This small molecule binds to this protein.
Small molecule (SMILES): Cc1cn([C@H]2C[C@H](O[P](=O)(O)OC[C@H]3O[C@@H](n4ccc(N)nc4=O)C[C@@H]3O[P](=O)(O)OC[C@H]3O[C@@H](n4cnc5c(=O)nc(N)[nH]c54)C[C@@H]3O[P](=O)(O)OC[C@H]3O[C@@H](n4cnc5c(=O)nc(N)[nH]c54)C[C@@H]3O)[C@@H](CO[P](=O)(O)O[C@H]3C[C@H](n4cnc5c(=O)nc(N)[nH]c54)O[C@@H]3COP(=O)(O)O)O2)c(=O)[nH]c1=O

Sequence of chain 1.D:
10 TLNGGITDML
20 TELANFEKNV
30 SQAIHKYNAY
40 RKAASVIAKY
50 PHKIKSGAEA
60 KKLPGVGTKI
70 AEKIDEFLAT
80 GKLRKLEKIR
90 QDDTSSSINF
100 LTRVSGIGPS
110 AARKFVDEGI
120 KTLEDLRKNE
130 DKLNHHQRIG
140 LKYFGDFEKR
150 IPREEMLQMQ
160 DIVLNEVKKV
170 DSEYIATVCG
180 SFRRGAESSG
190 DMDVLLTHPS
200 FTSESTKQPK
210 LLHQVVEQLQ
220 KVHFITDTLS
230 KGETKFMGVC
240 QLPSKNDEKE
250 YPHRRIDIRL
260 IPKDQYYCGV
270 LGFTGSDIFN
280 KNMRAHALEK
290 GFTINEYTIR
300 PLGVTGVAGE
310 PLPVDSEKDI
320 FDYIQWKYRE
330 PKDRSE

Binding-site contacts:
Ligand atom P contacts residue LYS35 of chain 1.D at 3.6 Å.
Ligand atom C4' contacts residue GLY64 of chain 1.D at 3.0 Å.
Ligand atom O4 contacts residue EDO1 of chain 1.E at 3.7 Å.
Ligand atom OP2 contacts residue VAL65 of chain 1.D at 3.8 Å.
Ligand atom OP1 contacts residue VAL65 of chain 1.D at 3.5 Å (h-bond).
Ligand atom OP2 contacts residue EDO1 of chain 1.G at 3.1 Å (h-bond).
Ligand atom C3' contacts residue GLY64 of chain 1.D at 3.8 Å.
Ligand atom OP1 contacts residue LYS68 of chain 1.D at 3.0 Å (salt-bridge).
Ligand atom OP1 contacts residue LEU62 of chain 1.D at 3.7 Å.
Ligand atom C5' contacts residue GLY64 of chain 1.D at 3.1 Å.
Ligand atom P contacts residue ILE69 of chain 1.D at 3.8 Å.
Ligand atom OP1 contacts residue GLY64 of chain 1.D at 2.9 Å (h-bond).
Ligand atom OP1 contacts residue NA1 of chain 1.I at 2.5 Å (h-bond).
Ligand atom OP2 contacts residue NA1 of chain 1.I at 3.8 Å.
Ligand atom OP1 contacts residue PRO63 of chain 1.D at 3.6 Å.
Ligand atom OP2 contacts residue LYS68 of chain 1.D at 3.2 Å.
Ligand atom OP1 contacts residue ILE69 of chain 1.D at 2.8 Å (h-bond).
Ligand atom P contacts residue LYS68 of chain 1.D at 3.8 Å.
Ligand atom O4' contacts residue ALA38 of chain 1.D at 3.4 Å.
Ligand atom O3' contacts residue ILE69 of chain 1.D at 3.6 Å.
Ligand atom OP2 contacts residue LYS35 of chain 1.D at 3.7 Å.
Ligand atom OP3 contacts residue EDO1 of chain 1.G at 3.5 Å (h-bond).
Ligand atom O3' contacts residue GLY64 of chain 1.D at 3.4 Å.
Ligand atom C3' contacts residue GLY66 of chain 1.D at 3.8 Å.
Ligand atom OP3 contacts residue LYS35 of chain 1.D at 2.6 Å (salt-bridge).
Ligand atom O5' contacts residue GLY66 of chain 1.D at 3.5 Å.
Ligand atom N3 contacts residue ALA38 of chain 1.D at 3.5 Å.
Ligand atom OP1 contacts residue LYS68 of chain 1.D at 3.5 Å (salt-bridge).
Ligand atom O3' contacts residue VAL65 of chain 1.D at 3.9 Å.
Ligand atom P contacts residue GLY64 of chain 1.D at 3.8 Å.
Ligand atom OP1 contacts residue GLY66 of chain 1.D at 2.9 Å (h-bond).
Ligand atom P contacts residue NA1 of chain 1.I at 3.6 Å.
Ligand atom OP2 contacts residue LYS68 of chain 1.D at 2.9 Å (salt-bridge).
Ligand atom P contacts residue LYS68 of chain 1.D at 3.4 Å.
Ligand atom O5' contacts residue LYS35 of chain 1.D at 3.6 Å.
Ligand atom OP1 contacts residue THR67 of chain 1.D at 3.7 Å.
Ligand atom OP2 contacts residue GLY66 of chain 1.D at 3.7 Å.
Ligand atom C5' contacts residue GLY66 of chain 1.D at 3.5 Å.
Ligand atom P contacts residue GLY66 of chain 1.D at 3.7 Å.
Ligand atom C5' contacts residue TYR39 of chain 1.D at 3.6 Å (hydrophobic).